Sequence of chain 1.C:
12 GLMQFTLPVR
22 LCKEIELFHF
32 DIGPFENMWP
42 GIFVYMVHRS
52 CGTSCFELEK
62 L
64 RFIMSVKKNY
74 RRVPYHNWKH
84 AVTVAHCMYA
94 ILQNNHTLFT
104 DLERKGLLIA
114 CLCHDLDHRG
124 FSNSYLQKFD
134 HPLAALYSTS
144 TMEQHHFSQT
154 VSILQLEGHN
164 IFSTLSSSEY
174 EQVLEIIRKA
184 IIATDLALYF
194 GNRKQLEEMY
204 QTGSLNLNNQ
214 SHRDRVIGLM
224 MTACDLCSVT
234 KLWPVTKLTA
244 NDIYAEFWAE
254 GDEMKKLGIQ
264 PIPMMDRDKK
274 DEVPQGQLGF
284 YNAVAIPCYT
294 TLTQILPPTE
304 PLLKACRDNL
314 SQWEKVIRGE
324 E

The protein below binds the small molecule below.
Small molecule (SMILES): CC(=O)Nc1nc2cc(NC(=O)c3c(C(=O)N4CCC4)cnn3C)ccc2s1

Binding-site contacts:
Ligand atom N25 contacts residue GLY279 of chain 1.C at 3.0 Å.
Ligand atom C16 contacts residue MET267 of chain 1.C at 3.9 Å (hydrophobic).
Ligand atom C17 contacts residue MET267 of chain 1.C at 3.6 Å (hydrophobic).
Ligand atom C20 contacts residue TYR247 of chain 1.C at 3.9 Å (hydrophobic).
Ligand atom C6 contacts residue VAL232 of chain 1.C at 3.9 Å (hydrophobic).
Ligand atom C19 contacts residue MET267 of chain 1.C at 4.0 Å (hydrophobic).
Ligand atom C4 contacts residue LEU229 of chain 1.C at 3.7 Å (hydrophobic).
Ligand atom C6 contacts residue GLN280 of chain 1.C at 3.6 Å.
Ligand atom C20 contacts residue MET267 of chain 1.C at 3.6 Å (hydrophobic).
Ligand atom C26 contacts residue MET267 of chain 1.C at 3.8 Å (hydrophobic).
Ligand atom N9 contacts residue PHE250 of chain 1.C at 4.0 Å.
Ligand atom C26 contacts residue GLY279 of chain 1.C at 3.8 Å.
Ligand atom C21 contacts residue MET267 of chain 1.C at 3.2 Å (hydrophobic).
Ligand atom N5 contacts residue ILE246 of chain 1.C at 3.6 Å.
Ligand atom C14 contacts residue HIS79 of chain 1.C at 3.7 Å.
Ligand atom N1 contacts residue PHE283 of chain 1.C at 3.6 Å.
Ligand atom C18 contacts residue MET267 of chain 1.C at 3.3 Å (hydrophobic).
Ligand atom N1 contacts residue ILE246 of chain 1.C at 3.8 Å.
Ligand atom C10 contacts residue PHE250 of chain 1.C at 3.9 Å (hydrophobic).
Ligand atom N9 contacts residue PHE283 of chain 1.C at 3.3 Å.
Ligand atom N24 contacts residue MET267 of chain 1.C at 3.9 Å.
Ligand atom C6 contacts residue ILE246 of chain 1.C at 3.8 Å (hydrophobic).
Ligand atom C6 contacts residue PHE283 of chain 1.C at 4.0 Å (hydrophobic).
Ligand atom N25 contacts residue MET267 of chain 1.C at 3.9 Å.
Ligand atom C23 contacts residue MET267 of chain 1.C at 3.5 Å (hydrophobic).
Ligand atom C16 contacts residue PHE283 of chain 1.C at 3.3 Å (hydrophobic).
Ligand atom N12 contacts residue PHE250 of chain 1.C at 3.9 Å.
Ligand atom O28 contacts residue MET267 of chain 1.C at 3.4 Å (h-bond).
Ligand atom C2 contacts residue PHE283 of chain 1.C at 3.6 Å (hydrophobic).
Ligand atom O11 contacts residue PHE283 of chain 1.C at 3.5 Å.
Ligand atom C23 contacts residue GLY279 of chain 1.C at 3.6 Å.
Ligand atom S22 contacts residue MET267 of chain 1.C at 3.6 Å.
Ligand atom C7 contacts residue PHE283 of chain 1.C at 3.8 Å (hydrophobic).
Ligand atom O8 contacts residue GLN280 of chain 1.C at 2.9 Å (h-bond).
Ligand atom C19 contacts residue GLN280 of chain 1.C at 3.9 Å.
Ligand atom N24 contacts residue TYR247 of chain 1.C at 3.0 Å (h-bond).
Ligand atom N24 contacts residue GLY279 of chain 1.C at 3.7 Å.
Ligand atom C3 contacts residue PHE283 of chain 1.C at 3.7 Å (hydrophobic).
Ligand atom C17 contacts residue PHE283 of chain 1.C at 3.3 Å (hydrophobic).
Ligand atom C27 contacts residue GLU275 of chain 1.C at 3.1 Å.